Sequence of chain 2.A:
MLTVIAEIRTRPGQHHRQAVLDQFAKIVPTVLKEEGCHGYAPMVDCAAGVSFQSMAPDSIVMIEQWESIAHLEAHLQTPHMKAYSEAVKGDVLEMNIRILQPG

Sequence of chain 1.A:
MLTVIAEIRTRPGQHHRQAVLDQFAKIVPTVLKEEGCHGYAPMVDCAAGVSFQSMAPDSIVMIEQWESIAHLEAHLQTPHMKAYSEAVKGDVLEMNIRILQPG

Binding-site contacts:
Ligand atom C8K contacts residue TYR40 of chain 2.A at 3.5 Å (hydrophobic).
Ligand atom C3K contacts residue MET95 of chain 2.A at 3.4 Å (hydrophobic).
Ligand atom O1K contacts residue MET95 of chain 2.A at 4.5 Å.
Ligand atom C6K contacts residue GLU64 of chain 2.A at 4.1 Å.
Ligand atom C4K contacts residue MET95 of chain 2.A at 4.3 Å (hydrophobic).
Ligand atom C11 contacts residue MET95 of chain 2.A at 3.5 Å (hydrophobic).
Ligand atom C11 contacts residue ILE97 of chain 2.A at 4.4 Å (hydrophobic).
Ligand atom C9K contacts residue LEU76 of chain 2.A at 4.5 Å (hydrophobic).
Ligand atom C1K contacts residue LEU76 of chain 2.A at 4.2 Å (hydrophobic).
Ligand atom C3K contacts residue LEU76 of chain 2.A at 3.9 Å (hydrophobic).
Ligand atom C7K contacts residue GLU64 of chain 2.A at 3.0 Å.
Ligand atom C7K contacts residue HIS75 of chain 2.A at 4.0 Å.
Ligand atom C9K contacts residue HIS75 of chain 2.A at 4.0 Å.
Ligand atom C5K contacts residue LEU76 of chain 2.A at 3.5 Å (hydrophobic).
Ligand atom C9K contacts residue TYR40 of chain 2.A at 3.8 Å (hydrophobic).
Ligand atom C8K contacts residue GLU64 of chain 2.A at 3.4 Å.
Ligand atom O1K contacts residue SER85 of chain 2.A at 4.1 Å.
Ligand atom C10 contacts residue LEU76 of chain 2.A at 3.8 Å (hydrophobic).
Ligand atom O1K contacts residue TYR84 of chain 2.A at 3.6 Å.
Ligand atom C3K contacts residue ILE97 of chain 2.A at 4.4 Å (hydrophobic).
Ligand atom O4K contacts residue ILE97 of chain 2.A at 3.1 Å.
Ligand atom C1K contacts residue MET95 of chain 2.A at 4.0 Å (hydrophobic).
Ligand atom C6K contacts residue LEU76 of chain 2.A at 3.9 Å (hydrophobic).
Ligand atom C10 contacts residue MET95 of chain 2.A at 4.5 Å (hydrophobic).
Ligand atom O4K contacts residue LEU76 of chain 2.A at 3.9 Å.
Ligand atom C2K contacts residue MET95 of chain 2.A at 3.3 Å (hydrophobic).
Ligand atom O4K contacts residue PHE52 of chain 1.A at 3.8 Å.
Ligand atom C4K contacts residue ILE97 of chain 2.A at 3.8 Å (hydrophobic).
Ligand atom C2K contacts residue LEU76 of chain 2.A at 4.2 Å (hydrophobic).
Ligand atom C8K contacts residue HIS75 of chain 2.A at 3.6 Å.
Ligand atom C4K contacts residue LEU76 of chain 2.A at 3.5 Å (hydrophobic).

The protein below binds the small molecule below.
Small molecule (SMILES): CC1=CC(=O)c2ccccc2C1=O